Sequence of chain 1.B:
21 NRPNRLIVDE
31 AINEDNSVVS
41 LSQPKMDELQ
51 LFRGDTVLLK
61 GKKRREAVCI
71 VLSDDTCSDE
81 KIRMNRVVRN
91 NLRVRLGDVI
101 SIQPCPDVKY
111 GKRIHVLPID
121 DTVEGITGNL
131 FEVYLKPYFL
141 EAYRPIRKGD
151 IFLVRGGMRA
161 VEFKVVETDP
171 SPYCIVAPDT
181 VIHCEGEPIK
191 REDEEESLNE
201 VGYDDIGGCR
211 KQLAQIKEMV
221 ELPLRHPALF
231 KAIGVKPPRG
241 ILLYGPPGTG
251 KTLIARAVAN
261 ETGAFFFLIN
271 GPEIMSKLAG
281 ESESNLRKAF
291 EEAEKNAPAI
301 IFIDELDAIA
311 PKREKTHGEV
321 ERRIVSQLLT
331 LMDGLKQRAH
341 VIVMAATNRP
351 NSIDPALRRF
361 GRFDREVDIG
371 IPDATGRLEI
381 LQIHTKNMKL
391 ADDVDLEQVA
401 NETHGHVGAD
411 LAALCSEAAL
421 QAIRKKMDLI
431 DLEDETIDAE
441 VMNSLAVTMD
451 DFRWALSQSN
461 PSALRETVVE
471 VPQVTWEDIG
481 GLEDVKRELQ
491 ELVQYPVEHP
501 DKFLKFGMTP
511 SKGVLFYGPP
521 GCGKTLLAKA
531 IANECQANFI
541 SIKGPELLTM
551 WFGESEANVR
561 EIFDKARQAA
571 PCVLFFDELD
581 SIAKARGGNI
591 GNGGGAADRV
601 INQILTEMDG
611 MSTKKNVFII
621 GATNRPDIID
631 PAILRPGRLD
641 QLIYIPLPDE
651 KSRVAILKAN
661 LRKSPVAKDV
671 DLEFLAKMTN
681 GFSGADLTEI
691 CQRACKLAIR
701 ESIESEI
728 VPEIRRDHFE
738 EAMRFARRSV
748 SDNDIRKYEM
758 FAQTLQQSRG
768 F

Binding-site contacts:
Ligand atom O2A contacts residue GLY523 of chain 1.C at 3.2 Å.
Ligand atom O2B contacts residue GLY523 of chain 1.C at 3.5 Å (h-bond).
Ligand atom O1B contacts residue MG1 of chain 1.R at 2.1 Å.
Ligand atom C8 contacts residue GLY521 of chain 1.C at 3.3 Å.
Ligand atom O2' contacts residue THR688 of chain 1.C at 3.2 Å (h-bond).
Ligand atom S1G contacts residue ARG766 of chain 1.B at 3.6 Å (salt-bridge).
Ligand atom N7 contacts residue GLY521 of chain 1.C at 3.6 Å (h-bond).
Ligand atom O2A contacts residue LEU526 of chain 1.C at 2.9 Å (h-bond).
Ligand atom C2 contacts residue ASP478 of chain 1.C at 3.3 Å.
Ligand atom N6 contacts residue ILE656 of chain 1.C at 3.6 Å.
Ligand atom O1A contacts residue THR525 of chain 1.C at 3.4 Å (h-bond).
Ligand atom C8 contacts residue GLY684 of chain 1.C at 3.5 Å.
Ligand atom S1G contacts residue GLY521 of chain 1.C at 3.6 Å.
Ligand atom N7 contacts residue GLY523 of chain 1.C at 3.3 Å (h-bond).
Ligand atom PA contacts residue MG1 of chain 1.R at 3.2 Å.
Ligand atom O2B contacts residue CYS522 of chain 1.C at 3.5 Å (h-bond).
Ligand atom PG contacts residue MG1 of chain 1.R at 3.4 Å.
Ligand atom O2A contacts residue LYS524 of chain 1.C at 3.4 Å (salt-bridge).
Ligand atom O3A contacts residue GLY523 of chain 1.C at 3.1 Å (h-bond).
Ligand atom O4' contacts residue ALA685 of chain 1.C at 3.5 Å.
Ligand atom O1A contacts residue MG1 of chain 1.R at 2.1 Å.
Ligand atom N1 contacts residue GLY480 of chain 1.C at 3.1 Å (h-bond).
Ligand atom N1 contacts residue ILE656 of chain 1.C at 3.5 Å.
Ligand atom C4 contacts residue LEU526 of chain 1.C at 3.5 Å (hydrophobic).
Ligand atom O2A contacts residue THR525 of chain 1.C at 2.9 Å (h-bond).
Ligand atom C6 contacts residue ILE656 of chain 1.C at 3.6 Å (hydrophobic).
Ligand atom N6 contacts residue GLY480 of chain 1.C at 3.4 Å (h-bond).
Ligand atom O2G contacts residue MG1 of chain 1.R at 2.0 Å.
Ligand atom O3A contacts residue LYS524 of chain 1.C at 3.5 Å (salt-bridge).
Ligand atom N1 contacts residue ASP478 of chain 1.C at 3.6 Å.
Ligand atom N3 contacts residue ASN660 of chain 1.C at 3.5 Å (h-bond).
Ligand atom O3G contacts residue ARG766 of chain 1.B at 2.2 Å (salt-bridge).
Ligand atom O2B contacts residue LYS524 of chain 1.C at 3.0 Å (salt-bridge).
Ligand atom C1' contacts residue THR688 of chain 1.C at 3.3 Å.
Ligand atom O3B contacts residue GLY521 of chain 1.C at 2.7 Å (h-bond).
Ligand atom N7 contacts residue CYS522 of chain 1.C at 3.3 Å.
Ligand atom N1 contacts residue ILE479 of chain 1.C at 3.6 Å.
Ligand atom O1B contacts residue THR525 of chain 1.C at 3.1 Å (h-bond).
Ligand atom PG contacts residue ARG766 of chain 1.B at 3.4 Å.
Ligand atom PB contacts residue MG1 of chain 1.R at 3.3 Å.

Sequence of chain 1.C:
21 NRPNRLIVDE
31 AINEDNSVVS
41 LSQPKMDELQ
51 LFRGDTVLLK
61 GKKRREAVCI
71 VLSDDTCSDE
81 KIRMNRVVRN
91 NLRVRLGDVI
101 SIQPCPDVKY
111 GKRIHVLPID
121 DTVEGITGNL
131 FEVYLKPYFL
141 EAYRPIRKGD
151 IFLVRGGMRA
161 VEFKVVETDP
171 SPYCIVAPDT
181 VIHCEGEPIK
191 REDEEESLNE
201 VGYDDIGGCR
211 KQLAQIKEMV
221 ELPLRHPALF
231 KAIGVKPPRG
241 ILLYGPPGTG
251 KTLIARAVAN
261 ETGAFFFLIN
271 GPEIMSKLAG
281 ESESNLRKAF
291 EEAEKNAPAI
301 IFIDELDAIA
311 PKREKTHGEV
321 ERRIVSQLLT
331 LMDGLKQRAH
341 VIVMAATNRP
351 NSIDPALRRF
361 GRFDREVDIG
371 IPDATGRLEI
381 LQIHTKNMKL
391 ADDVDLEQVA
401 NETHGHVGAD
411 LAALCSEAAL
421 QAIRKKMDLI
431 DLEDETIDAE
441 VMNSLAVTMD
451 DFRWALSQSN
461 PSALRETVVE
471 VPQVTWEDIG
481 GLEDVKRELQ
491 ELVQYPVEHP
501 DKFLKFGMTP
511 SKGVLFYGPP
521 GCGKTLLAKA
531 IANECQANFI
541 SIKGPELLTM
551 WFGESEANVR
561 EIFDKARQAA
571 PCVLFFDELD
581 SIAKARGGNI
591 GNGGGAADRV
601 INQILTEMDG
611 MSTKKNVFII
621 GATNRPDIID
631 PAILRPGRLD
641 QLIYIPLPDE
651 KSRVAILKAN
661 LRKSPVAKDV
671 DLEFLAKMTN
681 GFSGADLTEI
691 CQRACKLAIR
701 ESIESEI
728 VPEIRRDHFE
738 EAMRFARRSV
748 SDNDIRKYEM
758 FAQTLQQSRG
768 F

The protein below binds the small molecule below.
Small molecule (SMILES): Nc1ncnc2c1ncn2[C@@H]1O[C@H](COP(=O)(O)OP(=O)(O)OP(O)(O)=S)[C@@H](O)[C@H]1O